Sequence of chain 1.B:
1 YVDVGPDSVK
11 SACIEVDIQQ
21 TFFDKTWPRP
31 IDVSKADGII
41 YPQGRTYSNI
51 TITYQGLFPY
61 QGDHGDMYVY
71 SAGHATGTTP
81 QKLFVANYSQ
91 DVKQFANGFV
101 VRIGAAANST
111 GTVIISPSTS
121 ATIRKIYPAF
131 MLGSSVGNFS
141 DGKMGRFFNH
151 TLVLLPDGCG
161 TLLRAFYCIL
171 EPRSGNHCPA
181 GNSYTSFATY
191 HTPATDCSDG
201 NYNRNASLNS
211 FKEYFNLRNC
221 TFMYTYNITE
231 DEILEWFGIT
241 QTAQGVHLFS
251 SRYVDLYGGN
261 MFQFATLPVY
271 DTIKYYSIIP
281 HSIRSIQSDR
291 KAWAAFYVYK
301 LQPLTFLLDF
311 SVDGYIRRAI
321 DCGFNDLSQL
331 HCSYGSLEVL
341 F

This small molecule binds to this protein.
Small molecule (SMILES): CC(=O)N[C@@H]1[C@@H](O)[C@H](O)[C@@H](CO)O[C@H]1O

Binding-site contacts:
Ligand atom C7 contacts residue ASN138 of chain 1.B at 3.3 Å.
Ligand atom O5 contacts residue GLY142 of chain 1.B at 3.5 Å (h-bond).
Ligand atom C6 contacts residue MET144 of chain 1.B at 4.3 Å (hydrophobic).
Ligand atom C5 contacts residue ASN138 of chain 1.B at 3.6 Å.
Ligand atom O5 contacts residue MET144 of chain 1.B at 4.0 Å.
Ligand atom C6 contacts residue GLY142 of chain 1.B at 4.4 Å.
Ligand atom C8 contacts residue ASN138 of chain 1.B at 4.5 Å.
Ligand atom C1 contacts residue MET144 of chain 1.B at 4.3 Å (hydrophobic).
Ligand atom C1 contacts residue GLY142 of chain 1.B at 4.3 Å.
Ligand atom C3 contacts residue ASN138 of chain 1.B at 3.8 Å.
Ligand atom C1 contacts residue ASN138 of chain 1.B at 1.4 Å.
Ligand atom N2 contacts residue ASN138 of chain 1.B at 3.0 Å (h-bond).
Ligand atom C5 contacts residue MET144 of chain 1.B at 4.1 Å (hydrophobic).
Ligand atom O7 contacts residue ASN138 of chain 1.B at 3.2 Å (h-bond).
Ligand atom C4 contacts residue ASN138 of chain 1.B at 4.2 Å.
Ligand atom O5 contacts residue ASN138 of chain 1.B at 2.4 Å (h-bond).
Ligand atom C2 contacts residue ASN138 of chain 1.B at 2.5 Å.